Sequence of chain 1.A:
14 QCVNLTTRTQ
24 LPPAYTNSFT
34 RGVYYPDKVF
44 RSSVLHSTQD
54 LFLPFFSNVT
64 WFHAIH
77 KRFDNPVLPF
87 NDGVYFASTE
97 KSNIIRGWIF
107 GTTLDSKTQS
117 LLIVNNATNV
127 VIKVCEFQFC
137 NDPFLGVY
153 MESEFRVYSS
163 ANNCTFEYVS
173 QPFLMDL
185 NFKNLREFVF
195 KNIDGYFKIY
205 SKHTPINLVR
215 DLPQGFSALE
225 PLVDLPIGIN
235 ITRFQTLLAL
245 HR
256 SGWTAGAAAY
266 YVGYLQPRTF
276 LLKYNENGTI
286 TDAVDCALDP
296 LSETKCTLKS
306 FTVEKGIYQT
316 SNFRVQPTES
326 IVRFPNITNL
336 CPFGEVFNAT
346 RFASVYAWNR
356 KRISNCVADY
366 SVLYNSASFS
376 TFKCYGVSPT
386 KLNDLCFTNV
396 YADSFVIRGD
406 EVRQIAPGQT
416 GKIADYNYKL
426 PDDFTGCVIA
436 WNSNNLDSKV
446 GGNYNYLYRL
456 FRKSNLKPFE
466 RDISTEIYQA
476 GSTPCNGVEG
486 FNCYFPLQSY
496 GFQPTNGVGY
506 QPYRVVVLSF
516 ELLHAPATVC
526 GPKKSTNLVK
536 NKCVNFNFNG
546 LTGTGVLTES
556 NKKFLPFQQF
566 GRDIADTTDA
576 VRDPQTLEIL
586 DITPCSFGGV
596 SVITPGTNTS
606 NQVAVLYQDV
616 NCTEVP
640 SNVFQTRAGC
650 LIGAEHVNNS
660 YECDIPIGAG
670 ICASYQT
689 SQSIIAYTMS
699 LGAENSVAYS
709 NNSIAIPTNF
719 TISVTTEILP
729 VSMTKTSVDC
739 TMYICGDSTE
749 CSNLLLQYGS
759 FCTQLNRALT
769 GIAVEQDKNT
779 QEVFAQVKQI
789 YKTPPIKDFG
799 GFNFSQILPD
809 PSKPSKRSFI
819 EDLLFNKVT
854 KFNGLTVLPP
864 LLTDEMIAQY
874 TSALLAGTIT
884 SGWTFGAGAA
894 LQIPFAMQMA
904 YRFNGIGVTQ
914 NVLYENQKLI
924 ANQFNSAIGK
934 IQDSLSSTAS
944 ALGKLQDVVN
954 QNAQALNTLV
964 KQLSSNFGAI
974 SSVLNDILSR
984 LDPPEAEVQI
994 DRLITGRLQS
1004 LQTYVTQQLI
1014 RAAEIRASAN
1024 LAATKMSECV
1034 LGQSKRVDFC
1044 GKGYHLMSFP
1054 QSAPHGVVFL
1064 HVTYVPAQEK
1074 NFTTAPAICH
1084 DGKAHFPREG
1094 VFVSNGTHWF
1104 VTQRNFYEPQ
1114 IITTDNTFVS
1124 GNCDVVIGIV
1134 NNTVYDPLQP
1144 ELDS

A protein and the small-molecule ligand that binds it are described below.
Small molecule (SMILES): CC(=O)N[C@@H]1[C@@H](O)[C@H](O)[C@@H](CO)O[C@H]1O

Binding-site contacts:
Ligand atom C8 contacts residue PHE374 of chain 1.A at 3.7 Å (hydrophobic).
Ligand atom O7 contacts residue ASN343 of chain 1.A at 4.1 Å.
Ligand atom C3 contacts residue ASN343 of chain 1.A at 3.8 Å.
Ligand atom N2 contacts residue ASN343 of chain 1.A at 2.8 Å (h-bond).
Ligand atom O7 contacts residue PHE342 of chain 1.A at 3.8 Å.
Ligand atom C8 contacts residue SER371 of chain 1.A at 4.1 Å.
Ligand atom C1 contacts residue ASN343 of chain 1.A at 1.4 Å.
Ligand atom C5 contacts residue ASN343 of chain 1.A at 3.7 Å.
Ligand atom C7 contacts residue ASN343 of chain 1.A at 3.6 Å.
Ligand atom O7 contacts residue PHE374 of chain 1.A at 4.3 Å.
Ligand atom C2 contacts residue ASN343 of chain 1.A at 2.5 Å.
Ligand atom O5 contacts residue GLY339 of chain 1.A at 4.4 Å.
Ligand atom O5 contacts residue ASN343 of chain 1.A at 2.5 Å (h-bond).
Ligand atom C4 contacts residue ASN343 of chain 1.A at 4.3 Å.
Ligand atom O7 contacts residue LEU368 of chain 1.A at 4.4 Å.